A small-molecule ligand and the protein it binds are described below.
Small molecule (SMILES): NC(N)=NCCC[C@H](NC(=O)[C@@H]1CCCN1)C(=O)N[C@H](C=O)Cc1cnc[nH]1

Sequence of chain 20.R:
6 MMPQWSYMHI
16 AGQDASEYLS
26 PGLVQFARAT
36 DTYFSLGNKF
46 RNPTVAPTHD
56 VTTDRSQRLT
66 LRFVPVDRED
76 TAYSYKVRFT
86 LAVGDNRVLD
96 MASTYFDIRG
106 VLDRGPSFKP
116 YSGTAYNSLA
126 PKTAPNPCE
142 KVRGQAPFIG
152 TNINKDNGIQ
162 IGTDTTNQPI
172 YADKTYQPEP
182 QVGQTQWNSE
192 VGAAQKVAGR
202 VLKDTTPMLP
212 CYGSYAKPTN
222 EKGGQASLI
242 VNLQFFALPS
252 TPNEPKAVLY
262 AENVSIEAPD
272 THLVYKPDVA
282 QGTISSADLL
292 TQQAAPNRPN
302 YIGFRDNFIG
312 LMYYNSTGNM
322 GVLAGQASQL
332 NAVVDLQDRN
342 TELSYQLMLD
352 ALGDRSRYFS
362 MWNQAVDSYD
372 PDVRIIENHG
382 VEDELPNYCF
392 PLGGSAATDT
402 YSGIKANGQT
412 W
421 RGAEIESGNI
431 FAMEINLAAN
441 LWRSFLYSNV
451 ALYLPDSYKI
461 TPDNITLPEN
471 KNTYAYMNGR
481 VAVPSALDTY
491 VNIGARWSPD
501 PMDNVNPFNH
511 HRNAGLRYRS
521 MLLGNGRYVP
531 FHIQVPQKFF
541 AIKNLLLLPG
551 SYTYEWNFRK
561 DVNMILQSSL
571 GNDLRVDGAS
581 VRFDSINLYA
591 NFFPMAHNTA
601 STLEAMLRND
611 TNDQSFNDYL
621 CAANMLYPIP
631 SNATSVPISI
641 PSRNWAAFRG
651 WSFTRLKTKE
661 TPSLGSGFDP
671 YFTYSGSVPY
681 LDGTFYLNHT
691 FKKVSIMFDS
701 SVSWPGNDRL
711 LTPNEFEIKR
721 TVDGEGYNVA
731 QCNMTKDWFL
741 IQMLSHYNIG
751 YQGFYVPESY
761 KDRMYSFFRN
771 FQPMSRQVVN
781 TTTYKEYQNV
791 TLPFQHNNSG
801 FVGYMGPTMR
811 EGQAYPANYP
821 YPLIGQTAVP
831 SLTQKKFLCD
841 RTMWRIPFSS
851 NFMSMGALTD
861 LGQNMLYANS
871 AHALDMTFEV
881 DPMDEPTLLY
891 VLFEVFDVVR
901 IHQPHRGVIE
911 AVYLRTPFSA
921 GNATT

Sequence of chain 20.Q:
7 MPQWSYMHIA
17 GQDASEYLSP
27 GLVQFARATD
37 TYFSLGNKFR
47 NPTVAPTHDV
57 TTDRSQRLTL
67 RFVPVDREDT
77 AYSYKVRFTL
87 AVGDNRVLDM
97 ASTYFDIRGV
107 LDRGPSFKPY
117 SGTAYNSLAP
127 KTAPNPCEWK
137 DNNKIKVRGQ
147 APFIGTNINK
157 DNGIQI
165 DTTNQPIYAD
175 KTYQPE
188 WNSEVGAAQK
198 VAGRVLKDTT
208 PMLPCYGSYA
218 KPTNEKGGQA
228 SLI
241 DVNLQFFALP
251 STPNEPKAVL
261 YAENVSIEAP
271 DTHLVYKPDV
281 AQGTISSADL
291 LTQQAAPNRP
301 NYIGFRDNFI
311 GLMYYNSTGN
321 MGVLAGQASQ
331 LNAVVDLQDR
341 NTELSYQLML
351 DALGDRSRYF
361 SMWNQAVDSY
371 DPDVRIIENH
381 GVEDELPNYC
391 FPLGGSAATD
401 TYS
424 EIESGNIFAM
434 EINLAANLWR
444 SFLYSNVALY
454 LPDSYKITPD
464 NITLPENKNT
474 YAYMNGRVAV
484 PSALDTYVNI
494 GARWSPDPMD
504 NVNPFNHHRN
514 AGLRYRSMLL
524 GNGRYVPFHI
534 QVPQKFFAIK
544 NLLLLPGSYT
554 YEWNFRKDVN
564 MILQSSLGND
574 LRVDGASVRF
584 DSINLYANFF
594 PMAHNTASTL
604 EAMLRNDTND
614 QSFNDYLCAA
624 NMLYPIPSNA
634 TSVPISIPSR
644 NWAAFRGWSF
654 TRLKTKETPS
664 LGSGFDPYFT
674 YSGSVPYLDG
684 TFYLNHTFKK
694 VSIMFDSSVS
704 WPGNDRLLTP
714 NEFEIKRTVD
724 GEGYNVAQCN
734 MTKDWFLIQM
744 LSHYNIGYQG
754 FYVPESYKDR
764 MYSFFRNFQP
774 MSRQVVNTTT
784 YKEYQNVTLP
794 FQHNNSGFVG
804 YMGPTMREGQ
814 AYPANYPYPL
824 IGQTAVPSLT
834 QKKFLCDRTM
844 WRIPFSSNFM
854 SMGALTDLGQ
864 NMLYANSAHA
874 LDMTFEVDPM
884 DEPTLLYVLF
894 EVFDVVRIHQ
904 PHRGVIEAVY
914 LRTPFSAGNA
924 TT

Binding-site contacts:
Ligand atom CA contacts residue CYS621 of chain 20.R at 3.2 Å (hydrophobic).
Ligand atom N contacts residue ASP618 of chain 20.R at 3.4 Å (salt-bridge).
Ligand atom C contacts residue TYR619 of chain 20.R at 3.2 Å (hydrophobic).
Ligand atom C contacts residue ARG845 of chain 20.R at 4.1 Å.
Ligand atom CE1 contacts residue GLU894 of chain 20.R at 4.1 Å.
Ligand atom N contacts residue CYS621 of chain 20.R at 3.0 Å (h-bond).
Ligand atom CB contacts residue LEU620 of chain 20.R at 3.8 Å (hydrophobic).
Ligand atom CB contacts residue PHE896 of chain 20.R at 4.0 Å (hydrophobic).
Ligand atom CB contacts residue TYR619 of chain 20.R at 4.0 Å (hydrophobic).
Ligand atom N contacts residue TYR619 of chain 20.R at 3.5 Å (h-bond).
Ligand atom CB contacts residue CYS621 of chain 20.R at 3.5 Å (hydrophobic).
Ligand atom CD2 contacts residue ARG845 of chain 20.R at 4.0 Å.
Ligand atom CG contacts residue GLU894 of chain 20.R at 3.2 Å.
Ligand atom CA contacts residue ASN617 of chain 20.R at 4.1 Å.
Ligand atom N contacts residue TYR619 of chain 20.R at 3.6 Å.
Ligand atom CD contacts residue CYS621 of chain 20.R at 3.5 Å (hydrophobic).
Ligand atom CA contacts residue TYR619 of chain 20.R at 4.2 Å (hydrophobic).
Ligand atom CB contacts residue GLU894 of chain 20.R at 3.4 Å.
Ligand atom CG contacts residue CYS621 of chain 20.R at 3.9 Å (hydrophobic).
Ligand atom CD contacts residue ASN617 of chain 20.R at 3.1 Å.
Ligand atom N contacts residue ARG649 of chain 20.R at 4.2 Å.
Ligand atom CB contacts residue ARG649 of chain 20.R at 4.1 Å.
Ligand atom CG contacts residue ARG46 of chain 20.Q at 3.1 Å.
Ligand atom NE2 contacts residue GLU894 of chain 20.R at 4.2 Å.
Ligand atom CE1 contacts residue LEU348 of chain 20.R at 3.5 Å (hydrophobic).
Ligand atom C contacts residue ARG649 of chain 20.R at 3.9 Å.
Ligand atom ND1 contacts residue GLU894 of chain 20.R at 3.5 Å (salt-bridge).
Ligand atom O contacts residue ARG649 of chain 20.R at 3.3 Å (salt-bridge).
Ligand atom CD2 contacts residue GLU894 of chain 20.R at 3.7 Å.
Ligand atom ND1 contacts residue LEU348 of chain 20.R at 3.6 Å.
Ligand atom O contacts residue TYR619 of chain 20.R at 2.7 Å.
Ligand atom CA contacts residue TYR619 of chain 20.R at 4.1 Å (hydrophobic).
Ligand atom CG contacts residue ASN617 of chain 20.R at 3.7 Å.
Ligand atom CD contacts residue ARG46 of chain 20.Q at 3.3 Å.
Ligand atom CB contacts residue TYR619 of chain 20.R at 3.7 Å (hydrophobic).
Ligand atom N contacts residue ASN617 of chain 20.R at 2.9 Å (h-bond).
Ligand atom NE2 contacts residue ARG845 of chain 20.R at 4.0 Å.
Ligand atom O contacts residue ALA857 of chain 20.R at 3.7 Å.
Ligand atom CB contacts residue ARG649 of chain 20.R at 4.2 Å.
Ligand atom CB contacts residue ALA857 of chain 20.R at 4.2 Å (hydrophobic).